Sequence of chain 49.A:
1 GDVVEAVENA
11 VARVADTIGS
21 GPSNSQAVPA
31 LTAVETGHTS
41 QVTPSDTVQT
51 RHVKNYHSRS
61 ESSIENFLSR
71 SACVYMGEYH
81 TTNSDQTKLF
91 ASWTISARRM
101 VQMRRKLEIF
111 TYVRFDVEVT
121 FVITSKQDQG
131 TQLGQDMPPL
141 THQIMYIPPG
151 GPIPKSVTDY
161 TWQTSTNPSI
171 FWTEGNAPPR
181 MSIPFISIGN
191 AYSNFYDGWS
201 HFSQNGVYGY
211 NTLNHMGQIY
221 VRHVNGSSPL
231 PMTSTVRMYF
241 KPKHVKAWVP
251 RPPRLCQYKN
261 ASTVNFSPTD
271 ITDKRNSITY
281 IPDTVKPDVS

This small molecule binds to this protein.
Small molecule (SMILES): NCCCCCCCCCCCC(=O)O

Binding-site contacts:
Ligand atom OXT contacts residue ASN194 of chain 49.A at 4.3 Å.
Ligand atom C8 contacts residue TYR192 of chain 49.A at 3.6 Å (hydrophobic).
Ligand atom C9 contacts residue PHE115 of chain 49.A at 4.1 Å (hydrophobic).
Ligand atom C10 contacts residue TYR192 of chain 49.A at 4.3 Å (hydrophobic).
Ligand atom OXT contacts residue MET216 of chain 49.A at 4.2 Å.
Ligand atom C2 contacts residue TYR146 of chain 49.A at 3.9 Å (hydrophobic).
Ligand atom C1 contacts residue ILE183 of chain 49.A at 4.2 Å (hydrophobic).
Ligand atom C8 contacts residue MET216 of chain 49.A at 3.9 Å (hydrophobic).
Ligand atom C contacts residue TYR210 of chain 49.A at 4.1 Å (hydrophobic).
Ligand atom N contacts residue TYR146 of chain 49.A at 4.1 Å.
Ligand atom C9 contacts residue PHE240 of chain 49.A at 4.1 Å (hydrophobic).
Ligand atom C1 contacts residue ILE219 of chain 49.A at 4.1 Å (hydrophobic).
Ligand atom C5 contacts residue ILE183 of chain 49.A at 4.4 Å (hydrophobic).
Ligand atom C7 contacts residue ILE95 of chain 49.A at 4.3 Å (hydrophobic).
Ligand atom C10 contacts residue MET216 of chain 49.A at 3.6 Å (hydrophobic).
Ligand atom C6 contacts residue TYR192 of chain 49.A at 4.4 Å (hydrophobic).
Ligand atom C2 contacts residue ILE183 of chain 49.A at 4.2 Å (hydrophobic).
Ligand atom N contacts residue ILE219 of chain 49.A at 4.0 Å.
Ligand atom C9 contacts residue TYR192 of chain 49.A at 4.1 Å (hydrophobic).
Ligand atom C3 contacts residue ILE95 of chain 49.A at 4.2 Å (hydrophobic).
Ligand atom C2 contacts residue ILE95 of chain 49.A at 3.8 Å (hydrophobic).
Ligand atom C3 contacts residue ILE183 of chain 49.A at 3.7 Å (hydrophobic).
Ligand atom C4 contacts residue ILE95 of chain 49.A at 4.0 Å (hydrophobic).
Ligand atom O contacts residue TYR192 of chain 49.A at 3.9 Å.
Ligand atom O contacts residue VAL113 of chain 49.A at 4.0 Å.
Ligand atom C contacts residue TYR192 of chain 49.A at 4.2 Å (hydrophobic).
Ligand atom C7 contacts residue VAL117 of chain 49.A at 4.3 Å (hydrophobic).
Ligand atom CA2 contacts residue PHE115 of chain 49.A at 4.3 Å (hydrophobic).
Ligand atom C1 contacts residue VAL119 of chain 49.A at 4.2 Å (hydrophobic).
Ligand atom C4 contacts residue ILE183 of chain 49.A at 4.2 Å (hydrophobic).
Ligand atom O contacts residue ASN194 of chain 49.A at 3.0 Å (h-bond).
Ligand atom OXT contacts residue TYR210 of chain 49.A at 3.0 Å (h-bond).
Ligand atom C contacts residue ASN194 of chain 49.A at 4.0 Å.
Ligand atom C7 contacts residue PHE240 of chain 49.A at 3.9 Å (hydrophobic).
Ligand atom C5 contacts residue ILE95 of chain 49.A at 3.8 Å (hydrophobic).
Ligand atom C5 contacts residue PHE240 of chain 49.A at 4.1 Å (hydrophobic).
Ligand atom O contacts residue LEU107 of chain 49.A at 4.4 Å.
Ligand atom C6 contacts residue ILE95 of chain 49.A at 4.1 Å (hydrophobic).
Ligand atom N contacts residue MET181 of chain 49.A at 3.9 Å.
Ligand atom C7 contacts residue TYR192 of chain 49.A at 4.4 Å (hydrophobic).